This protein binds this small molecule.
Small molecule (SMILES): CSCC[C@H](NC(=O)[C@@H]1CCCN1C(=O)[C@H](CC(C)C)NC(=O)[C@H](CC(C)C)NC(=O)[C@H](CCCCN)NC(=O)[C@H](C)NC(=O)[C@H](CCCCN)NC(=O)[C@@H](N)CCCN=C(N)N)C(=O)N[C@@H](CCC(=O)O)C(=O)N[C@@H](CCC(=O)O)C(=O)N[C@@H](C)C(=O)N[C@@H](CC(C)C)C(=O)N[C@@H](CC(C)C)C(=O)N1CCC[C@H]1C=O

Sequence of chain 8.B:
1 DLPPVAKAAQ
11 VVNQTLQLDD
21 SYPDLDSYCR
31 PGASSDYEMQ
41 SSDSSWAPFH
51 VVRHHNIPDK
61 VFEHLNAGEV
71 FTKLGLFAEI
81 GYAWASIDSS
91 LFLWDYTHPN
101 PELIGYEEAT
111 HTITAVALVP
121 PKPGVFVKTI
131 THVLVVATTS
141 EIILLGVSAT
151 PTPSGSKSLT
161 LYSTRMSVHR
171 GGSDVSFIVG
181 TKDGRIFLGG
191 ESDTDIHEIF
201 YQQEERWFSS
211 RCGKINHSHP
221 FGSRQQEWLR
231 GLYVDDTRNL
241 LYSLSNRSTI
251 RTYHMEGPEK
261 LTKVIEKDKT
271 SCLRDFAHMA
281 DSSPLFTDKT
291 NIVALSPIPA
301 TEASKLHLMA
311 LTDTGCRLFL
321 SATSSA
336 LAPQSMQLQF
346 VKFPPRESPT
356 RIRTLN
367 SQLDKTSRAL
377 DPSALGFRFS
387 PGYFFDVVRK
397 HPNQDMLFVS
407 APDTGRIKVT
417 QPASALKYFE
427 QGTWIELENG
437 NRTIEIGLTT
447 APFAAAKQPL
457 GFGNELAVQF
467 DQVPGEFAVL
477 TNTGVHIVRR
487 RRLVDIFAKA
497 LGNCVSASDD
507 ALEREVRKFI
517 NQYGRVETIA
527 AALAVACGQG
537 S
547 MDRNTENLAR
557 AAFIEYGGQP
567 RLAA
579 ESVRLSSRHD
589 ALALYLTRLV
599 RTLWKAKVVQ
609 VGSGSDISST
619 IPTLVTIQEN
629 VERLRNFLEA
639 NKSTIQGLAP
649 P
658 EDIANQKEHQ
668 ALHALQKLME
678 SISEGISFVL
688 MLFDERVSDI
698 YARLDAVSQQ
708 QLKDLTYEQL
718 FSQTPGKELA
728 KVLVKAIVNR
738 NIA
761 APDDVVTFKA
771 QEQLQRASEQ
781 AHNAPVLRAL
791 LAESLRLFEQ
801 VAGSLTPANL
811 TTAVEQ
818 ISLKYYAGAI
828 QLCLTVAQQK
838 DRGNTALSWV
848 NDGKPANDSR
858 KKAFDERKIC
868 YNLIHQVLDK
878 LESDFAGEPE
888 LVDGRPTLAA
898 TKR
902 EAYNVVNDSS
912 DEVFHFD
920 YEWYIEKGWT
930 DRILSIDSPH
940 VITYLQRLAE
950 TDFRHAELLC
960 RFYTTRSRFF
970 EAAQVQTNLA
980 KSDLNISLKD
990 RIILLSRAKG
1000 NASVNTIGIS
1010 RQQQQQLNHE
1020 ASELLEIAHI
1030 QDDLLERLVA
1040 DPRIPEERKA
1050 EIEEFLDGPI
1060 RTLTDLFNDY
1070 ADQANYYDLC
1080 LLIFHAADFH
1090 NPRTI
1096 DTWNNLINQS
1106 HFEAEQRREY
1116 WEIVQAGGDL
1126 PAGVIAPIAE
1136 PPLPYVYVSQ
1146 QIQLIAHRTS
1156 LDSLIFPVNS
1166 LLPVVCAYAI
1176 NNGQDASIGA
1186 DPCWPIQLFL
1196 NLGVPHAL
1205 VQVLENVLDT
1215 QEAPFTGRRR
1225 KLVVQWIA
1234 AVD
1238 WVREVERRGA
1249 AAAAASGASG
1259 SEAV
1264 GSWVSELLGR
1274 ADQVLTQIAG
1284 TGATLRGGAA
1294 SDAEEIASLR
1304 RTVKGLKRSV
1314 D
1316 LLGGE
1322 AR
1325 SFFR

Binding-site contacts:
Ligand atom O contacts residue PHE126 of chain 8.B at 2.8 Å.
Ligand atom CA contacts residue GLN203 of chain 8.B at 3.5 Å.
Ligand atom O contacts residue SER163 of chain 8.B at 3.6 Å (h-bond).
Ligand atom CB contacts residue VAL125 of chain 8.B at 2.6 Å (hydrophobic).
Ligand atom CB contacts residue ILE130 of chain 8.B at 3.4 Å (hydrophobic).
Ligand atom C contacts residue VAL127 of chain 8.B at 3.5 Å (hydrophobic).
Ligand atom O contacts residue TYR162 of chain 8.B at 3.4 Å.
Ligand atom O contacts residue VAL127 of chain 8.B at 1.8 Å (h-bond).
Ligand atom CD1 contacts residue GLN203 of chain 8.B at 3.4 Å.
Ligand atom CE contacts residue ARG165 of chain 8.B at 2.8 Å.
Ligand atom CA contacts residue LEU161 of chain 8.B at 3.2 Å (hydrophobic).
Ligand atom CD2 contacts residue PHE126 of chain 8.B at 3.3 Å (hydrophobic).
Ligand atom N contacts residue VAL125 of chain 8.B at 3.5 Å (h-bond).
Ligand atom CD2 contacts residue LEU161 of chain 8.B at 3.4 Å (hydrophobic).
Ligand atom CA contacts residue VAL125 of chain 8.B at 3.1 Å (hydrophobic).
Ligand atom CA contacts residue PHE126 of chain 8.B at 3.2 Å (hydrophobic).
Ligand atom CA contacts residue TYR162 of chain 8.B at 3.5 Å (hydrophobic).
Ligand atom CB contacts residue GLY105 of chain 8.B at 3.2 Å.
Ligand atom CA contacts residue ILE130 of chain 8.B at 3.3 Å (hydrophobic).
Ligand atom O contacts residue GLN203 of chain 8.B at 1.3 Å (h-bond).
Ligand atom N contacts residue GLY105 of chain 8.B at 3.1 Å (h-bond).
Ligand atom CB contacts residue ILE104 of chain 8.B at 3.5 Å (hydrophobic).
Ligand atom O contacts residue LEU161 of chain 8.B at 3.3 Å (h-bond).
Ligand atom N contacts residue LEU161 of chain 8.B at 3.3 Å (h-bond).
Ligand atom N contacts residue GLN203 of chain 8.B at 2.9 Å (h-bond).
Ligand atom CD1 contacts residue TYR162 of chain 8.B at 2.8 Å (hydrophobic).
Ligand atom C contacts residue ILE130 of chain 8.B at 3.7 Å (hydrophobic).
Ligand atom CD contacts residue GLN203 of chain 8.B at 2.8 Å.
Ligand atom CG contacts residue TYR162 of chain 8.B at 3.1 Å (hydrophobic).
Ligand atom N contacts residue GLN203 of chain 8.B at 3.7 Å.
Ligand atom O contacts residue LEU103 of chain 8.B at 3.6 Å.
Ligand atom CB contacts residue TYR162 of chain 8.B at 2.6 Å (hydrophobic).
Ligand atom SD contacts residue ARG165 of chain 8.B at 2.3 Å (salt-bridge).
Ligand atom C contacts residue TYR162 of chain 8.B at 3.5 Å (hydrophobic).
Ligand atom C contacts residue VAL127 of chain 8.B at 3.0 Å (hydrophobic).
Ligand atom CG contacts residue PHE126 of chain 8.B at 3.7 Å (hydrophobic).
Ligand atom CA contacts residue VAL127 of chain 8.B at 3.6 Å (hydrophobic).
Ligand atom C contacts residue GLN203 of chain 8.B at 2.2 Å.
Ligand atom O contacts residue ILE130 of chain 8.B at 3.5 Å.
Ligand atom O contacts residue VAL127 of chain 8.B at 2.2 Å.